The protein below binds the small molecule below.
Small molecule (SMILES): CN1CCN(c2ccc(OC(F)(F)F)c(Nc3ncc4c(n3)-c3c(c(C(N)=O)nn3CCO)CC4)c2)CC1

Binding-site contacts:
Ligand atom N3 contacts residue PHE149 of chain 2.A at 3.5 Å.
Ligand atom N28 contacts residue LYS48 of chain 2.A at 3.5 Å (salt-bridge).
Ligand atom F26 contacts residue CYS99 of chain 2.A at 3.6 Å.
Ligand atom F26 contacts residue ARG23 of chain 2.A at 3.3 Å.
Ligand atom N12 contacts residue CYS33 of chain 2.A at 3.5 Å (h-bond).
Ligand atom C18 contacts residue ARG102 of chain 2.A at 3.7 Å.
Ligand atom F27 contacts residue ARG100 of chain 2.A at 2.9 Å.
Ligand atom C8 contacts residue LEU96 of chain 2.A at 3.5 Å (hydrophobic).
Ligand atom C7 contacts residue LEU96 of chain 2.A at 3.6 Å (hydrophobic).
Ligand atom F26 contacts residue ARG100 of chain 2.A at 3.3 Å.
Ligand atom C36 contacts residue SER103 of chain 2.A at 3.6 Å.
Ligand atom F27 contacts residue CYS99 of chain 2.A at 3.0 Å.
Ligand atom O23 contacts residue CYS99 of chain 2.A at 3.6 Å.
Ligand atom C20 contacts residue ARG102 of chain 2.A at 3.7 Å.
Ligand atom C24 contacts residue CYS99 of chain 2.A at 3.6 Å (hydrophobic).
Ligand atom C15 contacts residue LYS48 of chain 2.A at 3.5 Å.
Ligand atom C34 contacts residue GLU106 of chain 2.A at 3.4 Å.
Ligand atom N28 contacts residue ASP160 of chain 2.A at 2.9 Å (salt-bridge).
Ligand atom C9 contacts residue PHE149 of chain 2.A at 3.6 Å (hydrophobic).
Ligand atom C5 contacts residue ALA46 of chain 2.A at 3.6 Å (hydrophobic).
Ligand atom N14 contacts residue CYS99 of chain 2.A at 2.9 Å (h-bond).
Ligand atom N1 contacts residue CYS99 of chain 2.A at 2.9 Å (h-bond).
Ligand atom O16 contacts residue LYS48 of chain 2.A at 2.8 Å (salt-bridge).
Ligand atom F25 contacts residue ARG23 of chain 2.A at 3.0 Å.
Ligand atom C37 contacts residue GLU106 of chain 2.A at 3.5 Å.
Ligand atom C4 contacts residue GLU97 of chain 2.A at 3.1 Å.
Ligand atom O23 contacts residue LEU25 of chain 2.A at 3.5 Å.
Ligand atom O16 contacts residue ASP160 of chain 2.A at 3.6 Å.
Ligand atom N11 contacts residue PHE149 of chain 2.A at 3.6 Å.
Ligand atom C37 contacts residue SER103 of chain 2.A at 3.6 Å.
Ligand atom C33 contacts residue GLU106 of chain 2.A at 3.6 Å.
Ligand atom C36 contacts residue GLY146 of chain 2.A at 3.4 Å.
Ligand atom C10 contacts residue PHE149 of chain 2.A at 3.5 Å (hydrophobic).
Ligand atom C4 contacts residue ALA46 of chain 2.A at 3.3 Å (hydrophobic).
Ligand atom N11 contacts residue CYS33 of chain 2.A at 3.6 Å.
Ligand atom C38 contacts residue GLU106 of chain 2.A at 3.5 Å.
Ligand atom C6 contacts residue PHE149 of chain 2.A at 3.5 Å (hydrophobic).
Ligand atom N35 contacts residue GLU106 of chain 2.A at 2.7 Å (salt-bridge).
Ligand atom F27 contacts residue ARG102 of chain 2.A at 3.3 Å.
Ligand atom C17 contacts residue CYS99 of chain 2.A at 3.6 Å (hydrophobic).

Sequence of chain 2.A:
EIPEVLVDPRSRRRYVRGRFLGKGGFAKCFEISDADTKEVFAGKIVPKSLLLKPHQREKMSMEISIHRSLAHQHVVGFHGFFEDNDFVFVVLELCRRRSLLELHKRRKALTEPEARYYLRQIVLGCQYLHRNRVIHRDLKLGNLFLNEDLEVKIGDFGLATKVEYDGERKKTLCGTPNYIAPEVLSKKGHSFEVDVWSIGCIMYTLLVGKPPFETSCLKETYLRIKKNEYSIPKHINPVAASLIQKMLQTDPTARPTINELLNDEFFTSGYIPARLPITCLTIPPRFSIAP